Sequence of chain 1.C:
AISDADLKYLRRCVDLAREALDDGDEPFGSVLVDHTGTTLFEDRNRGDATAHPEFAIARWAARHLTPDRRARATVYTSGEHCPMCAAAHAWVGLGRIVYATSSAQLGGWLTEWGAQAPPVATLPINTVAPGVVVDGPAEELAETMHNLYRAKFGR

This protein binds this small molecule.
Small molecule (SMILES): Nc1nc(N)nc(O)n1

Sequence of chain 1.D:
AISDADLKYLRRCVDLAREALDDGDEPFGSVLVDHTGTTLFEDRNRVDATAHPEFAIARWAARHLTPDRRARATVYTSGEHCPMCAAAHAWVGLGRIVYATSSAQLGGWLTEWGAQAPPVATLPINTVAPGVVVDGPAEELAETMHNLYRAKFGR

Binding-site contacts:
Ligand atom OAC contacts residue GLU27 of chain 1.D at 4.0 Å.
Ligand atom NAE contacts residue HIS56 of chain 1.D at 3.3 Å (h-bond).
Ligand atom NAB contacts residue GOL1 of chain 1.N at 2.6 Å (h-bond).
Ligand atom NAF contacts residue HIS56 of chain 1.D at 3.5 Å (h-bond).
Ligand atom OAC contacts residue PHE29 of chain 1.D at 3.4 Å.
Ligand atom CAG contacts residue ZN1 of chain 1.M at 4.3 Å.
Ligand atom CAG contacts residue HIS56 of chain 1.D at 3.5 Å.
Ligand atom CAG contacts residue TRP95 of chain 1.C at 4.5 Å (hydrophobic).
Ligand atom CAI contacts residue HIS56 of chain 1.D at 3.4 Å.
Ligand atom CAI contacts residue GLU27 of chain 1.D at 3.9 Å.
Ligand atom NAE contacts residue ZN1 of chain 1.M at 4.1 Å.
Ligand atom CAG contacts residue PHE29 of chain 1.D at 3.6 Å (hydrophobic).
Ligand atom NAD contacts residue PHE29 of chain 1.D at 3.6 Å.
Ligand atom OAC contacts residue PRO57 of chain 1.D at 4.1 Å.
Ligand atom CAH contacts residue GOL1 of chain 1.N at 3.8 Å.
Ligand atom NAF contacts residue GLU27 of chain 1.D at 2.8 Å (salt-bridge).
Ligand atom CAI contacts residue PHE29 of chain 1.D at 3.4 Å (hydrophobic).
Ligand atom OAC contacts residue HIS56 of chain 1.D at 3.4 Å.
Ligand atom OAC contacts residue ASN46 of chain 1.D at 2.8 Å (h-bond).
Ligand atom NAD contacts residue TRP95 of chain 1.C at 3.7 Å.
Ligand atom NAF contacts residue PHE29 of chain 1.D at 3.3 Å.
Ligand atom CAH contacts residue HIS56 of chain 1.D at 3.9 Å.
Ligand atom NAD contacts residue HIS56 of chain 1.D at 3.8 Å.
Ligand atom CAG contacts residue CYS86 of chain 1.D at 4.5 Å (hydrophobic).
Ligand atom CAI contacts residue ASN46 of chain 1.D at 3.7 Å.
Ligand atom NAA contacts residue GLU84 of chain 1.D at 4.5 Å.
Ligand atom NAA contacts residue CYS86 of chain 1.D at 3.6 Å.
Ligand atom NAB contacts residue PHE29 of chain 1.D at 4.1 Å.
Ligand atom NAD contacts residue GOL1 of chain 1.N at 4.2 Å.
Ligand atom NAE contacts residue PHE29 of chain 1.D at 3.8 Å.
Ligand atom NAB contacts residue TRP95 of chain 1.C at 3.5 Å.
Ligand atom NAF contacts residue ASN46 of chain 1.D at 3.8 Å.
Ligand atom CAH contacts residue TRP95 of chain 1.C at 3.9 Å (hydrophobic).
Ligand atom NAA contacts residue PHE29 of chain 1.D at 4.0 Å.
Ligand atom NAA contacts residue ZN1 of chain 1.M at 4.0 Å.
Ligand atom CAH contacts residue PHE29 of chain 1.D at 3.6 Å (hydrophobic).
Ligand atom NAA contacts residue HIS56 of chain 1.D at 4.1 Å.
Ligand atom NAB contacts residue GLU27 of chain 1.D at 3.2 Å (salt-bridge).
Ligand atom CAH contacts residue GLU27 of chain 1.D at 3.5 Å.